A protein and the small-molecule ligand that binds it are described below.
Small molecule (SMILES): CC[C@H]1OC(=O)[C@H](C)[C@@H](O[C@H]2C[C@@](C)(OC)[C@@H](O)[C@H](C)O2)[C@H](C)[C@@H](O[C@@H]2O[C@H](C)C[C@H](N(C)C)[C@H]2O)[C@](C)(O)C[C@@H](C)C(=O)[C@H](C)[C@@H](O)[C@]1(C)O

Binding-site contacts:
Ligand atom O5 contacts residue SER4 of chain 1.GA at 2.8 Å (h-bond).
Ligand atom C17 contacts residue SER4 of chain 1.GA at 4.2 Å.
Ligand atom C37 contacts residue LYS90 of chain 1.R at 4.3 Å.
Ligand atom C15 contacts residue MET1 of chain 1.GA at 3.1 Å (hydrophobic).
Ligand atom C14 contacts residue MET1 of chain 1.GA at 3.6 Å (hydrophobic).
Ligand atom C22 contacts residue SER4 of chain 1.GA at 4.3 Å.
Ligand atom C17 contacts residue THR2 of chain 1.GA at 4.5 Å.
Ligand atom O4 contacts residue MET1 of chain 1.GA at 3.7 Å.
Ligand atom O6 contacts residue MET1 of chain 1.GA at 4.0 Å.
Ligand atom O6 contacts residue THR2 of chain 1.GA at 3.8 Å.
Ligand atom O6 contacts residue SER4 of chain 1.GA at 3.0 Å (h-bond).
Ligand atom O9 contacts residue MET5 of chain 1.GA at 4.2 Å.
Ligand atom C20 contacts residue SER4 of chain 1.GA at 3.3 Å.
Ligand atom C16 contacts residue SER4 of chain 1.GA at 4.0 Å.
Ligand atom C29 contacts residue SER4 of chain 1.GA at 4.4 Å.
Ligand atom O6 contacts residue HIS3 of chain 1.GA at 3.3 Å (h-bond).
Ligand atom C25 contacts residue SER4 of chain 1.GA at 4.2 Å.
Ligand atom C16 contacts residue MET1 of chain 1.GA at 4.1 Å (hydrophobic).
Ligand atom C19 contacts residue SER4 of chain 1.GA at 4.5 Å.
Ligand atom C26 contacts residue MET5 of chain 1.GA at 3.1 Å (hydrophobic).
Ligand atom C27 contacts residue MET5 of chain 1.GA at 2.2 Å (hydrophobic).
Ligand atom C17 contacts residue HIS3 of chain 1.GA at 4.5 Å.
Ligand atom O6 contacts residue MET5 of chain 1.GA at 4.2 Å.
Ligand atom C21 contacts residue MET5 of chain 1.GA at 4.0 Å (hydrophobic).
Ligand atom C28 contacts residue SER4 of chain 1.GA at 3.5 Å.
Ligand atom C21 contacts residue MET1 of chain 1.GA at 4.1 Å (hydrophobic).
Ligand atom C17 contacts residue MET1 of chain 1.GA at 3.9 Å (hydrophobic).
Ligand atom C19 contacts residue MET1 of chain 1.GA at 4.3 Å (hydrophobic).
Ligand atom N1 contacts residue SER4 of chain 1.GA at 4.2 Å.
Ligand atom C25 contacts residue MET5 of chain 1.GA at 4.0 Å (hydrophobic).
Ligand atom C24 contacts residue SER4 of chain 1.GA at 3.7 Å.
Ligand atom C19 contacts residue HIS3 of chain 1.GA at 3.7 Å.
Ligand atom C26 contacts residue SER4 of chain 1.GA at 4.2 Å.
Ligand atom C23 contacts residue SER4 of chain 1.GA at 4.4 Å.

Sequence of chain 1.R:
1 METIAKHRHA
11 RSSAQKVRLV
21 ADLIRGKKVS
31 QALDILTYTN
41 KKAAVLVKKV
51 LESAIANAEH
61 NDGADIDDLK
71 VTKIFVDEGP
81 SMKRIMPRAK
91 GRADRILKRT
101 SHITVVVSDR

Sequence of chain 1.GA:
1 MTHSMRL